This protein binds this small molecule.
Small molecule (SMILES): CC(C)=CCC/C(C)=C/CO[P](=O)(O)OP(=O)(O)O

Sequence of chain 1.A:
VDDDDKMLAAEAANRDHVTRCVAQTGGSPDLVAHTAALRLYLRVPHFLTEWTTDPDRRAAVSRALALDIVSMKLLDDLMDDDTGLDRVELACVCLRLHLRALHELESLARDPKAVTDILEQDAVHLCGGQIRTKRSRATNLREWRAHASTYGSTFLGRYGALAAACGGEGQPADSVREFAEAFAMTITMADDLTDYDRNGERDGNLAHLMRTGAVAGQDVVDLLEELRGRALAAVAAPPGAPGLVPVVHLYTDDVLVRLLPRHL

Binding-site contacts:
Ligand atom O1B contacts residue ASP84 of chain 1.B at 2.6 Å (salt-bridge).
Ligand atom PB contacts residue ASP84 of chain 1.B at 3.8 Å.
Ligand atom PA contacts residue TYR49 of chain 1.B at 3.1 Å.
Ligand atom C6 contacts residue ASP84 of chain 1.B at 3.8 Å.
Ligand atom C10 contacts residue LEU103 of chain 1.A at 4.2 Å (hydrophobic).
Ligand atom O1B contacts residue LYS81 of chain 1.B at 3.0 Å (salt-bridge).
Ligand atom C3 contacts residue TYR159 of chain 1.B at 4.0 Å (hydrophobic).
Ligand atom O2B contacts residue ASP199 of chain 1.B at 3.6 Å.
Ligand atom O1A contacts residue TYR49 of chain 1.B at 2.8 Å (h-bond).
Ligand atom C1 contacts residue TYR159 of chain 1.B at 4.3 Å (hydrophobic).
Ligand atom C4 contacts residue ASP84 of chain 1.B at 4.0 Å.
Ligand atom C2 contacts residue TYR159 of chain 1.B at 4.2 Å (hydrophobic).
Ligand atom PB contacts residue LYS81 of chain 1.B at 3.8 Å.
Ligand atom O1A contacts residue ASP199 of chain 1.B at 4.2 Å.
Ligand atom C9 contacts residue MET87 of chain 1.B at 4.2 Å (hydrophobic).
Ligand atom C9 contacts residue LEU83 of chain 1.B at 3.7 Å (hydrophobic).
Ligand atom C3 contacts residue PHE163 of chain 1.B at 4.3 Å (hydrophobic).
Ligand atom C8 contacts residue MET87 of chain 1.B at 4.2 Å (hydrophobic).
Ligand atom C10 contacts residue LEU134 of chain 1.B at 3.8 Å (hydrophobic).
Ligand atom C5 contacts residue MET80 of chain 1.B at 4.3 Å (hydrophobic).
Ligand atom C10 contacts residue CYS100 of chain 1.A at 4.3 Å (hydrophobic).
Ligand atom C4 contacts residue GLN138 of chain 1.B at 4.2 Å.
Ligand atom O3B contacts residue ASP84 of chain 1.B at 3.9 Å.
Ligand atom O3A contacts residue LYS81 of chain 1.B at 3.5 Å (salt-bridge).
Ligand atom C10 contacts residue GLN138 of chain 1.B at 4.1 Å.
Ligand atom O1 contacts residue TYR49 of chain 1.B at 3.2 Å (h-bond).
Ligand atom C1 contacts residue PHE163 of chain 1.B at 4.0 Å (hydrophobic).
Ligand atom O1 contacts residue LYS81 of chain 1.B at 4.3 Å.
Ligand atom C9 contacts residue MET80 of chain 1.B at 4.0 Å (hydrophobic).
Ligand atom C1 contacts residue TYR49 of chain 1.B at 4.1 Å (hydrophobic).
Ligand atom C9 contacts residue LEU103 of chain 1.A at 4.0 Å (hydrophobic).
Ligand atom C2 contacts residue PHE163 of chain 1.B at 3.7 Å (hydrophobic).
Ligand atom C6 contacts residue MET80 of chain 1.B at 4.1 Å (hydrophobic).
Ligand atom C6 contacts residue GLN138 of chain 1.B at 4.3 Å.
Ligand atom O3A contacts residue TYR49 of chain 1.B at 3.0 Å (h-bond).
Ligand atom O2B contacts residue ASP203 of chain 1.B at 4.1 Å.
Ligand atom C4 contacts residue TYR159 of chain 1.B at 3.8 Å (hydrophobic).
Ligand atom O2A contacts residue TYR159 of chain 1.B at 4.0 Å.
Ligand atom C7 contacts residue GLN138 of chain 1.B at 4.1 Å.
Ligand atom C5 contacts residue PHE163 of chain 1.B at 3.7 Å (hydrophobic).

Sequence of chain 1.B:
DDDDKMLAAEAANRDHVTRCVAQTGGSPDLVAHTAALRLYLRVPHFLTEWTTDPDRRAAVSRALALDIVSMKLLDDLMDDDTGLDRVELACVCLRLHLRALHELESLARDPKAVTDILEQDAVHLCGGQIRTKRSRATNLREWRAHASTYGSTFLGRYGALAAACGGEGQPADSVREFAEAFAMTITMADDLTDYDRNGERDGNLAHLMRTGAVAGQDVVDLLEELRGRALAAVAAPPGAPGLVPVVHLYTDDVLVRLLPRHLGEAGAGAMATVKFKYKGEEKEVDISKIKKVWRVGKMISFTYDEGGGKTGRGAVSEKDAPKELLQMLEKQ